A protein and the small-molecule ligand that binds it are described below.
Small molecule (SMILES): CC(=O)N[C@@H]1[C@@H](O)[C@H](O)[C@@H](CO)O[C@H]1O

Binding-site contacts:
Ligand atom C8 contacts residue ASN654 of chain 1.B at 4.4 Å.
Ligand atom N2 contacts residue ASN654 of chain 1.B at 3.5 Å.
Ligand atom C7 contacts residue ASN654 of chain 1.B at 3.7 Å.
Ligand atom N2 contacts residue TYR652 of chain 1.B at 4.3 Å.
Ligand atom O3 contacts residue ASN654 of chain 1.B at 4.0 Å.
Ligand atom O7 contacts residue ASN654 of chain 1.B at 4.0 Å.
Ligand atom C7 contacts residue TYR652 of chain 1.B at 4.4 Å (hydrophobic).
Ligand atom C1 contacts residue ASN654 of chain 1.B at 1.4 Å.
Ligand atom C5 contacts residue ASN654 of chain 1.B at 3.5 Å.
Ligand atom C3 contacts residue ASN654 of chain 1.B at 3.7 Å.
Ligand atom C4 contacts residue ASN654 of chain 1.B at 4.2 Å.
Ligand atom O5 contacts residue ASN654 of chain 1.B at 2.3 Å (h-bond).
Ligand atom O6 contacts residue ASN654 of chain 1.B at 4.4 Å.
Ligand atom C8 contacts residue TYR652 of chain 1.B at 3.4 Å (hydrophobic).
Ligand atom C2 contacts residue ASN654 of chain 1.B at 2.6 Å.
Ligand atom N2 contacts residue VAL653 of chain 1.B at 4.5 Å.

Sequence of chain 1.B:
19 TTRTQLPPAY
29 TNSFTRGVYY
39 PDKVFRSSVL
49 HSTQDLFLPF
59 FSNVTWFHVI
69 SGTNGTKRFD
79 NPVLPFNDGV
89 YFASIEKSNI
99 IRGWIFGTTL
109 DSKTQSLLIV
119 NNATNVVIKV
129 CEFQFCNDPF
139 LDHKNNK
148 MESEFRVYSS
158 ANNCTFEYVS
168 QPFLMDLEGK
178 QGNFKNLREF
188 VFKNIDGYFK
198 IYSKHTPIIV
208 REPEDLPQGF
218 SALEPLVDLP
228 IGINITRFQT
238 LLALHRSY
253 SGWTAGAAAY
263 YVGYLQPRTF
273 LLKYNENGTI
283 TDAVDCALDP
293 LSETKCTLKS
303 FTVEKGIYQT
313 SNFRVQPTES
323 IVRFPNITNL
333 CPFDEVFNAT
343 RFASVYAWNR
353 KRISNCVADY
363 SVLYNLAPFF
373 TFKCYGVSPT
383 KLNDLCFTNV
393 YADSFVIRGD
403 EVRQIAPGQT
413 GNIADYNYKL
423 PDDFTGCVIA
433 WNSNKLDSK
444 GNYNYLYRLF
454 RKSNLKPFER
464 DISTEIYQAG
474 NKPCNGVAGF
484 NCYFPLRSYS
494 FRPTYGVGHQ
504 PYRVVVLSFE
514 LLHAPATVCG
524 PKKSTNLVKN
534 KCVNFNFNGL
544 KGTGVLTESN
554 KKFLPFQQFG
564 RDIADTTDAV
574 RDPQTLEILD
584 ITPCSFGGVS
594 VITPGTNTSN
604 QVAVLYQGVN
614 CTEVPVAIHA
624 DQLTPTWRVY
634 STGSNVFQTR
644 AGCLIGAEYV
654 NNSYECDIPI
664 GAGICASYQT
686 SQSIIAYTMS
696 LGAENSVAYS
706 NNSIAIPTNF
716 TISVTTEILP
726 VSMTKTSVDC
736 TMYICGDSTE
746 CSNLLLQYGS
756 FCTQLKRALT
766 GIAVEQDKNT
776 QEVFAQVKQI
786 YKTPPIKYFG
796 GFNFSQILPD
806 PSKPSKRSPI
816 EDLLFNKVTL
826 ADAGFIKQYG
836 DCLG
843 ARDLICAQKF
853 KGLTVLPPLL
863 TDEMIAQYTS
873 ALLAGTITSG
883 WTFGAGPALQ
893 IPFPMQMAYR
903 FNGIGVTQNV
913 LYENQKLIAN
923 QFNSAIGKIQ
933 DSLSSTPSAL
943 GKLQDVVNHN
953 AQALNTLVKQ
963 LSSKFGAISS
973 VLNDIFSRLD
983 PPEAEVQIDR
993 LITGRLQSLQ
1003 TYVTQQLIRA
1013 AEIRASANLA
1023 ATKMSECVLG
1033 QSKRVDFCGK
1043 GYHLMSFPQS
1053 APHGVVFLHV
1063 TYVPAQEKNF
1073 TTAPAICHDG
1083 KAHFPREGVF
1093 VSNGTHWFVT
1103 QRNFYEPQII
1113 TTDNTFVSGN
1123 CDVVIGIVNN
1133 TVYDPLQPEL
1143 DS